Sequence of chain 1.QA:
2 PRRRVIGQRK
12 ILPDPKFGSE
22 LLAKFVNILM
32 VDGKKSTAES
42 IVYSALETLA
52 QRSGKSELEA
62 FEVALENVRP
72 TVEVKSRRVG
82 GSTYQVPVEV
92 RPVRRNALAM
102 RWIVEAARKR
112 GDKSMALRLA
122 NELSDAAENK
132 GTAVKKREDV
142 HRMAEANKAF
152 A

This small molecule binds to this protein.
Small molecule (SMILES): Nc1nc(=O)c2ncn([C@@H]3O[C@H](CO[P](=O)(O)O[C@H]4[C@@H](O)[C@H](n5ccc(=O)[nH]c5=O)O[C@@H]4CO[P](=O)(O)O[C@H]4[C@@H](O)[C@H](n5cnc6c(N)ncnc65)O[C@@H]4CO[P](=O)(O)O[C@H]4[C@@H](O)[C@H](n5ccc(=O)[nH]c5=O)O[C@@H]4CO[P](=O)(O)O[C@H]4[C@@H](O)[C@H](n5cnc6c(N)ncnc65)O[C@@H]4CO[P](=O)(O)O[C@H]4[C@@H](O)[C@H](n5cnc6c(N)ncnc65)O[C@@H]4COP(=O)=O)[C@@H](O)[C@H]3O)c2[nH]1

Binding-site contacts:
Ligand atom P contacts residue GLY81 of chain 1.QA at 4.0 Å.
Ligand atom OP1 contacts residue GLY82 of chain 1.QA at 4.2 Å.
Ligand atom OP1 contacts residue GLY81 of chain 1.QA at 3.6 Å.
Ligand atom N6 contacts residue ARG79 of chain 1.QA at 4.4 Å.
Ligand atom N6 contacts residue GLY82 of chain 1.QA at 4.0 Å.
Ligand atom OP2 contacts residue GLY81 of chain 1.QA at 4.0 Å.
Ligand atom N7 contacts residue GLY82 of chain 1.QA at 3.8 Å.